The small molecule below binds the protein below.
Small molecule (SMILES): CO[C@H](C)C(=O)N[C@@H](Cc1cccc(-c2nccs2)c1)[C@H](O)CN[C@H]1CC2(CCC2)Oc2ncc(CC(C)(C)C)cc21

Sequence of chain 1.A:
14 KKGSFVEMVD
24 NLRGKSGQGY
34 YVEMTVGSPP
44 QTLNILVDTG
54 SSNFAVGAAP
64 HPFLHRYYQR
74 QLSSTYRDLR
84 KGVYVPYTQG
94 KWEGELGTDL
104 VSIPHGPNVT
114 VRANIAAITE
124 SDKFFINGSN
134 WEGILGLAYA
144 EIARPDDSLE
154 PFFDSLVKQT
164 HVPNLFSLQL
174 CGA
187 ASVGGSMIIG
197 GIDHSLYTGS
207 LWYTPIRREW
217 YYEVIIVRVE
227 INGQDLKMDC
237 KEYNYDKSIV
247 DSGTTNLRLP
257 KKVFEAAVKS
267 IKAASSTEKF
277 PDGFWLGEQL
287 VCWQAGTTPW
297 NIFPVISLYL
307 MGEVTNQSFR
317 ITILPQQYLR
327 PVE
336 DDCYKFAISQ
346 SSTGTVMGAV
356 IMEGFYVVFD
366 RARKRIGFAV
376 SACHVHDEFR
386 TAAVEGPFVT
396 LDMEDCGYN

Binding-site contacts:
Ligand atom O5 contacts residue TYR90 of chain 1.A at 3.6 Å.
Ligand atom C7 contacts residue ASP51 of chain 1.A at 3.4 Å.
Ligand atom C33 contacts residue THR91 of chain 1.A at 3.7 Å.
Ligand atom C3 contacts residue ASP247 of chain 1.A at 3.3 Å.
Ligand atom N38 contacts residue ILE129 of chain 1.A at 3.5 Å.
Ligand atom C9 contacts residue GLY249 of chain 1.A at 3.1 Å.
Ligand atom C40 contacts residue GLY30 of chain 1.A at 3.3 Å.
Ligand atom C39 contacts residue ILE129 of chain 1.A at 3.7 Å (hydrophobic).
Ligand atom C39 contacts residue GLY30 of chain 1.A at 3.2 Å.
Ligand atom C40 contacts residue GLY32 of chain 1.A at 3.3 Å.
Ligand atom C20 contacts residue GLY53 of chain 1.A at 3.4 Å.
Ligand atom C14 contacts residue ASP247 of chain 1.A at 3.4 Å.
Ligand atom N4 contacts residue GLY53 of chain 1.A at 3.0 Å (h-bond).
Ligand atom C42 contacts residue THR91 of chain 1.A at 3.4 Å.
Ligand atom C24 contacts residue THR348 of chain 1.A at 3.5 Å.
Ligand atom N4 contacts residue ASP247 of chain 1.A at 2.6 Å (salt-bridge).
Ligand atom C1 contacts residue GLY249 of chain 1.A at 3.5 Å.
Ligand atom C9 contacts residue LEU49 of chain 1.A at 3.7 Å (hydrophobic).
Ligand atom C22 contacts residue PRO89 of chain 1.A at 3.5 Å (hydrophobic).
Ligand atom C7 contacts residue GLY249 of chain 1.A at 3.5 Å.
Ligand atom C14 contacts residue TYR217 of chain 1.A at 3.7 Å (hydrophobic).
Ligand atom O5 contacts residue ASP51 of chain 1.A at 2.6 Å (salt-bridge).
Ligand atom O5 contacts residue SER54 of chain 1.A at 3.6 Å.
Ligand atom C29 contacts residue VAL88 of chain 1.A at 3.7 Å (hydrophobic).
Ligand atom C24 contacts residue ARG254 of chain 1.A at 3.6 Å.
Ligand atom N6 contacts residue GLY249 of chain 1.A at 2.8 Å (h-bond).
Ligand atom O5 contacts residue GLY53 of chain 1.A at 3.3 Å (h-bond).
Ligand atom C42 contacts residue THR250 of chain 1.A at 3.5 Å.
Ligand atom C40 contacts residue GLN31 of chain 1.A at 3.4 Å.
Ligand atom O34 contacts residue THR91 of chain 1.A at 3.1 Å (h-bond).
Ligand atom C2 contacts residue ASP51 of chain 1.A at 3.5 Å.
Ligand atom C25 contacts residue THR348 of chain 1.A at 3.7 Å.
Ligand atom C14 contacts residue GLY53 of chain 1.A at 3.4 Å.
Ligand atom C35 contacts residue THR91 of chain 1.A at 3.3 Å.
Ligand atom C12 contacts residue PHE127 of chain 1.A at 3.7 Å (hydrophobic).
Ligand atom C27 contacts residue PRO89 of chain 1.A at 3.5 Å (hydrophobic).
Ligand atom O36 contacts residue GLY249 of chain 1.A at 3.3 Å (h-bond).
Ligand atom O34 contacts residue TYR90 of chain 1.A at 3.3 Å.
Ligand atom O17 contacts residue THR91 of chain 1.A at 3.4 Å.
Ligand atom C19 contacts residue ASP247 of chain 1.A at 3.3 Å.